The protein below binds the small molecule below.
Small molecule (SMILES): O=C1CCCCC=CCCNC(=O)c2c(O)cc(O)c(Cl)c2C1

Binding-site contacts:
Ligand atom C17 contacts residue ILE82 of chain 1.C at 3.5 Å (hydrophobic).
Ligand atom C16 contacts residue LYS44 of chain 1.C at 3.6 Å.
Ligand atom C1 contacts residue ALA41 of chain 1.C at 3.9 Å (hydrophobic).
Ligand atom O2 contacts residue THR171 of chain 1.C at 2.8 Å (h-bond).
Ligand atom C4 contacts residue ALA38 of chain 1.C at 4.1 Å (hydrophobic).
Ligand atom C1 contacts residue THR171 of chain 1.C at 3.8 Å.
Ligand atom C11 contacts residue ASN92 of chain 1.C at 3.5 Å.
Ligand atom C1 contacts residue MET84 of chain 1.C at 3.8 Å (hydrophobic).
Ligand atom CL1 contacts residue ASN37 of chain 1.C at 3.4 Å.
Ligand atom C3 contacts residue THR171 of chain 1.C at 3.8 Å.
Ligand atom O2 contacts residue GLY83 of chain 1.C at 3.9 Å.
Ligand atom C2 contacts residue THR171 of chain 1.C at 4.1 Å.
Ligand atom C4 contacts residue ASN37 of chain 1.C at 4.0 Å.
Ligand atom C10 contacts residue LEU93 of chain 1.C at 4.0 Å (hydrophobic).
Ligand atom O2 contacts residue MET84 of chain 1.C at 3.4 Å.
Ligand atom C10 contacts residue ASN92 of chain 1.C at 3.9 Å.
Ligand atom C3 contacts residue ALA41 of chain 1.C at 4.1 Å (hydrophobic).
Ligand atom O5 contacts residue ASN37 of chain 1.C at 4.0 Å.
Ligand atom C15 contacts residue ASN92 of chain 1.C at 4.1 Å.
Ligand atom C5 contacts residue ASN37 of chain 1.C at 3.5 Å.
Ligand atom C2 contacts residue MET84 of chain 1.C at 4.0 Å (hydrophobic).
Ligand atom C3 contacts residue ASP79 of chain 1.C at 3.4 Å.
Ligand atom CL1 contacts residue PHE124 of chain 1.C at 3.1 Å.
Ligand atom N1 contacts residue ALA41 of chain 1.C at 3.5 Å.
Ligand atom O3 contacts residue THR171 of chain 1.C at 3.5 Å.
Ligand atom C4 contacts residue THR171 of chain 1.C at 4.0 Å.
Ligand atom O4 contacts residue LEU34 of chain 1.C at 4.1 Å.
Ligand atom C5 contacts residue LEU173 of chain 1.C at 3.7 Å (hydrophobic).
Ligand atom O3 contacts residue ALA41 of chain 1.C at 3.2 Å.
Ligand atom C17 contacts residue ALA41 of chain 1.C at 3.8 Å (hydrophobic).
Ligand atom C17 contacts residue GLY83 of chain 1.C at 3.7 Å.
Ligand atom C14 contacts residue LYS44 of chain 1.C at 3.8 Å.
Ligand atom C6 contacts residue ASN37 of chain 1.C at 3.9 Å.
Ligand atom O4 contacts residue ASN37 of chain 1.C at 3.5 Å.
Ligand atom C8 contacts residue MET84 of chain 1.C at 3.3 Å (hydrophobic).
Ligand atom C16 contacts residue ILE82 of chain 1.C at 3.7 Å (hydrophobic).
Ligand atom C4 contacts residue ASP79 of chain 1.C at 3.5 Å.
Ligand atom C7 contacts residue MET84 of chain 1.C at 3.8 Å (hydrophobic).
Ligand atom O3 contacts residue ASP79 of chain 1.C at 2.6 Å (salt-bridge).
Ligand atom O4 contacts residue LEU173 of chain 1.C at 3.3 Å.

Sequence of chain 1.C:
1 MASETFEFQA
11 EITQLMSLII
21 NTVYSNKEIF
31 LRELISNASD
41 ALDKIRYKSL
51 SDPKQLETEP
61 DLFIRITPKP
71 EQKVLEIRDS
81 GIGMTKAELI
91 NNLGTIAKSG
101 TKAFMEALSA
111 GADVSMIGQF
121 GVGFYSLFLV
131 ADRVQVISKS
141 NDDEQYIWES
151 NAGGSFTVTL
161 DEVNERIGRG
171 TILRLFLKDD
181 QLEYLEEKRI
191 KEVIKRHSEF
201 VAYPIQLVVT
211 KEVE